A protein and the small-molecule ligand that binds it are described below.
Small molecule (SMILES): NCCNc1nnc(-c2ccc(F)c(F)c2Nc2ccc(I)cc2F)o1

Sequence of chain 1.A:
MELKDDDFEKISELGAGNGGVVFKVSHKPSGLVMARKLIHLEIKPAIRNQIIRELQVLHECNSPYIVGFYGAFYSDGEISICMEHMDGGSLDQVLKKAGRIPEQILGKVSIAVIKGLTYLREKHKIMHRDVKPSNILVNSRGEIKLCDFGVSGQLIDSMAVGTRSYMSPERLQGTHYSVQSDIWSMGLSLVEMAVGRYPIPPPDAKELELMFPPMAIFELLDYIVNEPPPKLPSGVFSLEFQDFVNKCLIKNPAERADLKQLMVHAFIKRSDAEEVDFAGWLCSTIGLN

Binding-site contacts:
Ligand atom N5 contacts residue ASN18 of chain 1.A at 3.1 Å (h-bond).
Ligand atom N2 contacts residue LYS37 of chain 1.A at 3.5 Å (salt-bridge).
Ligand atom C10 contacts residue PHE149 of chain 1.A at 3.6 Å (hydrophobic).
Ligand atom C5 contacts residue LEU58 of chain 1.A at 3.6 Å (hydrophobic).
Ligand atom N4 contacts residue MG1 of chain 1.C at 3.5 Å.
Ligand atom C16 contacts residue ATP1 of chain 1.B at 3.4 Å.
Ligand atom C12 contacts residue PHE149 of chain 1.A at 3.3 Å (hydrophobic).
Ligand atom C4 contacts residue ASP148 of chain 1.A at 3.8 Å.
Ligand atom C10 contacts residue LEU155 of chain 1.A at 3.7 Å (hydrophobic).
Ligand atom N2 contacts residue ASP148 of chain 1.A at 3.4 Å (salt-bridge).
Ligand atom N5 contacts residue GLY17 of chain 1.A at 3.1 Å (h-bond).
Ligand atom F1 contacts residue VAL151 of chain 1.A at 3.0 Å.
Ligand atom F1 contacts residue LEU55 of chain 1.A at 3.3 Å.
Ligand atom F3 contacts residue ILE81 of chain 1.A at 3.7 Å.
Ligand atom N4 contacts residue ATP1 of chain 1.B at 3.5 Å (h-bond).
Ligand atom N4 contacts residue LYS37 of chain 1.A at 3.4 Å (salt-bridge).
Ligand atom C5 contacts residue ASP148 of chain 1.A at 3.7 Å.
Ligand atom I1 contacts residue VAL67 of chain 1.A at 3.1 Å.
Ligand atom F3 contacts residue LYS37 of chain 1.A at 3.8 Å.
Ligand atom C4 contacts residue PHE149 of chain 1.A at 3.7 Å (hydrophobic).
Ligand atom C2 contacts residue ASP148 of chain 1.A at 3.4 Å.
Ligand atom F2 contacts residue VAL151 of chain 1.A at 3.1 Å.
Ligand atom N3 contacts residue LYS37 of chain 1.A at 2.3 Å (salt-bridge).
Ligand atom F2 contacts residue SER152 of chain 1.A at 2.7 Å.
Ligand atom C14 contacts residue ASP148 of chain 1.A at 3.5 Å.
Ligand atom N3 contacts residue ASP148 of chain 1.A at 3.2 Å.
Ligand atom N5 contacts residue ATP1 of chain 1.B at 2.8 Å (h-bond).
Ligand atom C11 contacts residue LEU155 of chain 1.A at 3.6 Å (hydrophobic).
Ligand atom C11 contacts residue PHE149 of chain 1.A at 3.2 Å (hydrophobic).
Ligand atom F1 contacts residue PHE149 of chain 1.A at 3.7 Å.
Ligand atom C15 contacts residue ATP1 of chain 1.B at 3.6 Å.
Ligand atom F2 contacts residue GLY150 of chain 1.A at 3.8 Å.
Ligand atom N1 contacts residue ILE81 of chain 1.A at 3.6 Å.
Ligand atom C3 contacts residue ASP148 of chain 1.A at 3.7 Å.
Ligand atom F3 contacts residue ASP148 of chain 1.A at 3.2 Å.
Ligand atom C14 contacts residue LYS37 of chain 1.A at 3.2 Å.
Ligand atom C7 contacts residue PHE149 of chain 1.A at 3.8 Å (hydrophobic).
Ligand atom C15 contacts residue LYS37 of chain 1.A at 3.5 Å.
Ligand atom N4 contacts residue ASP148 of chain 1.A at 3.5 Å (salt-bridge).
Ligand atom F2 contacts residue PHE149 of chain 1.A at 3.5 Å.